Binding-site contacts:
Ligand atom C7 contacts residue ASN197 of chain 1.C at 4.0 Å.
Ligand atom C8 contacts residue ASN197 of chain 1.C at 3.6 Å.
Ligand atom C7 contacts residue ASN182 of chain 1.C at 3.5 Å.
Ligand atom C2 contacts residue ASN182 of chain 1.C at 2.4 Å.
Ligand atom N2 contacts residue ASN182 of chain 1.C at 2.8 Å (h-bond).
Ligand atom C5 contacts residue ASN182 of chain 1.C at 3.7 Å.
Ligand atom O5 contacts residue ASN182 of chain 1.C at 2.5 Å (h-bond).
Ligand atom C4 contacts residue ASN182 of chain 1.C at 4.3 Å.
Ligand atom N2 contacts residue ASN197 of chain 1.C at 4.0 Å.
Ligand atom C1 contacts residue ASN182 of chain 1.C at 1.4 Å.
Ligand atom C8 contacts residue ASN182 of chain 1.C at 4.5 Å.
Ligand atom O7 contacts residue TYR199 of chain 1.C at 3.9 Å.
Ligand atom C7 contacts residue TYR199 of chain 1.C at 4.4 Å (hydrophobic).
Ligand atom C3 contacts residue ASN182 of chain 1.C at 3.8 Å.
Ligand atom O7 contacts residue ASN182 of chain 1.C at 3.8 Å.

This protein binds this small molecule.
Small molecule (SMILES): CC(=O)N[C@@H]1[C@@H](O)[C@H](O)[C@@H](CO)O[C@H]1O

Sequence of chain 1.C:
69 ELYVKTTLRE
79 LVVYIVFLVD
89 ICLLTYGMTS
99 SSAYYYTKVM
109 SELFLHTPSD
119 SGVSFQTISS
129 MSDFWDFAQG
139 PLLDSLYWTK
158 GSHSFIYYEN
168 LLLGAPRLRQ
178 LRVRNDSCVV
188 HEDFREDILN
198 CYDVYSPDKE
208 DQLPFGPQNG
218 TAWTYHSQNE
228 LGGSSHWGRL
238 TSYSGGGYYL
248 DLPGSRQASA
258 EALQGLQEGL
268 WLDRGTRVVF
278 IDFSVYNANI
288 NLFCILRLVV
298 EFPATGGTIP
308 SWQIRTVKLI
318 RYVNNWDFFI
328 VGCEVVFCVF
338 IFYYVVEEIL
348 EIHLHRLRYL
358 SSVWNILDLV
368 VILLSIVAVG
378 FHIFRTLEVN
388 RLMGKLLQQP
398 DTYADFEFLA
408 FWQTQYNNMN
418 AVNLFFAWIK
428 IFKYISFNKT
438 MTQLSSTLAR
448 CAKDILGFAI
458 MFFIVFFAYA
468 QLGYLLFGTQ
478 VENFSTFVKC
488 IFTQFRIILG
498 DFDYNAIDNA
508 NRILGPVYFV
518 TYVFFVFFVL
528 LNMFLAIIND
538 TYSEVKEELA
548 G